Binding-site contacts:
Ligand atom O contacts residue OH1 of chain 1.F at 4.0 Å.
Ligand atom CA contacts residue MET180 of chain 1.A at 4.1 Å (hydrophobic).
Ligand atom CA contacts residue FE1 of chain 1.D at 4.0 Å.
Ligand atom O contacts residue THR201 of chain 1.A at 4.2 Å.
Ligand atom C contacts residue OH1 of chain 1.F at 3.7 Å.
Ligand atom S2 contacts residue MET180 of chain 1.A at 3.8 Å.
Ligand atom C contacts residue GLU197 of chain 1.A at 3.4 Å.
Ligand atom C contacts residue GLU231 of chain 1.A at 4.1 Å.
Ligand atom CA contacts residue GLU134 of chain 1.A at 3.9 Å.
Ligand atom S2 contacts residue GLU104 of chain 1.A at 4.1 Å.
Ligand atom O contacts residue FE1 of chain 1.E at 3.6 Å.
Ligand atom S2 contacts residue GLU103 of chain 1.A at 4.3 Å.
Ligand atom OXT contacts residue GLU134 of chain 1.A at 2.7 Å (salt-bridge).
Ligand atom OXT contacts residue GLU231 of chain 1.A at 3.8 Å.
Ligand atom O contacts residue GLU104 of chain 1.A at 3.6 Å.
Ligand atom CA contacts residue GLU197 of chain 1.A at 3.8 Å.
Ligand atom S2 contacts residue PHE196 of chain 1.A at 4.2 Å.
Ligand atom OXT contacts residue FE1 of chain 1.D at 2.2 Å.
Ligand atom CA contacts residue FE1 of chain 1.E at 4.2 Å.
Ligand atom CA contacts residue ALA107 of chain 1.A at 3.8 Å (hydrophobic).
Ligand atom O contacts residue FE1 of chain 1.D at 3.5 Å.
Ligand atom C contacts residue FE1 of chain 1.D at 3.0 Å.
Ligand atom OXT contacts residue OH1 of chain 1.F at 2.6 Å (h-bond).
Ligand atom C contacts residue GLU104 of chain 1.A at 3.0 Å.
Ligand atom C contacts residue FE1 of chain 1.E at 3.1 Å.
Ligand atom S2 contacts residue PHE176 of chain 1.A at 3.6 Å.
Ligand atom O contacts residue GLU197 of chain 1.A at 3.9 Å.
Ligand atom O contacts residue GLU231 of chain 1.A at 3.9 Å.
Ligand atom OXT contacts residue HIS137 of chain 1.A at 4.1 Å.
Ligand atom CA contacts residue GLU104 of chain 1.A at 3.5 Å.
Ligand atom OXT contacts residue HIS234 of chain 1.A at 4.3 Å.
Ligand atom OXT contacts residue GLU197 of chain 1.A at 3.1 Å (salt-bridge).
Ligand atom OXT contacts residue FE1 of chain 1.E at 2.0 Å.
Ligand atom OXT contacts residue GLU104 of chain 1.A at 2.7 Å (salt-bridge).
Ligand atom C contacts residue GLU134 of chain 1.A at 3.6 Å.

A small-molecule ligand and the protein it binds are described below.
Small molecule (SMILES): O=C(O)CS

Sequence of chain 1.A:
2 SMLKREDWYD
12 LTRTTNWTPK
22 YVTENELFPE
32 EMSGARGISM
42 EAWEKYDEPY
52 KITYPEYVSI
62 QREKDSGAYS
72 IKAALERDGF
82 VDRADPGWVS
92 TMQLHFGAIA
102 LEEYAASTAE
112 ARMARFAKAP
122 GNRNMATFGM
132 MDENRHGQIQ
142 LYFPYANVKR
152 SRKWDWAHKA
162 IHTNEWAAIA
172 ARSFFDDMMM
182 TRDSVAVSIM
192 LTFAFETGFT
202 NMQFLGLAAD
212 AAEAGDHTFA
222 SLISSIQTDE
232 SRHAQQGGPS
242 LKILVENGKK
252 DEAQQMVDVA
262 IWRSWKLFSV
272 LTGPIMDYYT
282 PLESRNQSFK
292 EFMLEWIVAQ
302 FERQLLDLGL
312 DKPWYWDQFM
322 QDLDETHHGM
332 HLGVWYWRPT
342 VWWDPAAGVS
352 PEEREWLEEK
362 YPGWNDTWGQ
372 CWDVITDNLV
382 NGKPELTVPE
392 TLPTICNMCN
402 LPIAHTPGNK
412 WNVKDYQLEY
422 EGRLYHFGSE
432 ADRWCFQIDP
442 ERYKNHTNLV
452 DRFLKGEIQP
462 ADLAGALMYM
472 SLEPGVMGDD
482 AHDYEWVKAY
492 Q